Sequence of chain 1.I:
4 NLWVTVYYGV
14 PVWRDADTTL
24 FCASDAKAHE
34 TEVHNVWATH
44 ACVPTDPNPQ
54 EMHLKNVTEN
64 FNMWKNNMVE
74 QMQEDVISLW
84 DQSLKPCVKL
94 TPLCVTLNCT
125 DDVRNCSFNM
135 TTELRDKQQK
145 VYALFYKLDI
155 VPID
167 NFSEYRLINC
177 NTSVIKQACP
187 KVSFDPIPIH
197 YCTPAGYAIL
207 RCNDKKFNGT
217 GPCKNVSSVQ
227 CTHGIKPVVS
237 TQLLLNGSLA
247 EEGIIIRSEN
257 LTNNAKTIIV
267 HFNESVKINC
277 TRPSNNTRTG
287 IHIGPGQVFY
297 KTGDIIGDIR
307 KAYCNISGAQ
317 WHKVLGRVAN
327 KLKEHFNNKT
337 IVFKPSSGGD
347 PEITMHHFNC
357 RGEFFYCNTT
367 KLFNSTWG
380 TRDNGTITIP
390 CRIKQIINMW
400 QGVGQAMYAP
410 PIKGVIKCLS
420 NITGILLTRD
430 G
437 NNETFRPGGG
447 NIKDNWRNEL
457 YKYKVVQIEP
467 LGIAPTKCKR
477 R

Binding-site contacts:
Ligand atom C3 contacts residue CYS417 of chain 1.I at 4.3 Å (hydrophobic).
Ligand atom C2 contacts residue SER419 of chain 1.I at 4.0 Å.
Ligand atom C4 contacts residue LEU418 of chain 1.I at 3.8 Å (hydrophobic).
Ligand atom C6 contacts residue LEU418 of chain 1.I at 4.1 Å (hydrophobic).
Ligand atom O6 contacts residue ASP191 of chain 1.I at 3.4 Å (salt-bridge).
Ligand atom O3 contacts residue CYS417 of chain 1.I at 3.6 Å.
Ligand atom O5 contacts residue LEU418 of chain 1.I at 4.0 Å.
Ligand atom C5 contacts residue ASP191 of chain 1.I at 4.2 Å.
Ligand atom C7 contacts residue ASN242 of chain 1.I at 3.6 Å.
Ligand atom C4 contacts residue ASN242 of chain 1.I at 4.2 Å.
Ligand atom C1 contacts residue LEU418 of chain 1.I at 3.9 Å (hydrophobic).
Ligand atom N2 contacts residue SER419 of chain 1.I at 3.5 Å.
Ligand atom C5 contacts residue LEU418 of chain 1.I at 3.2 Å (hydrophobic).
Ligand atom O4 contacts residue ARG357 of chain 1.I at 3.7 Å.
Ligand atom C3 contacts residue LEU418 of chain 1.I at 3.8 Å (hydrophobic).
Ligand atom C7 contacts residue LEU418 of chain 1.I at 4.1 Å (hydrophobic).
Ligand atom O7 contacts residue LEU418 of chain 1.I at 3.1 Å (h-bond).
Ligand atom O7 contacts residue CYS417 of chain 1.I at 3.9 Å.
Ligand atom O7 contacts residue ASN355 of chain 1.I at 3.8 Å.
Ligand atom N2 contacts residue ASN242 of chain 1.I at 2.9 Å (h-bond).
Ligand atom C8 contacts residue LEU241 of chain 1.I at 3.9 Å (hydrophobic).
Ligand atom O7 contacts residue ASN242 of chain 1.I at 4.0 Å.
Ligand atom C8 contacts residue LEU418 of chain 1.I at 4.0 Å (hydrophobic).
Ligand atom O4 contacts residue LEU418 of chain 1.I at 3.8 Å.
Ligand atom O5 contacts residue ASN242 of chain 1.I at 2.3 Å (h-bond).
Ligand atom C5 contacts residue ASN242 of chain 1.I at 3.6 Å.
Ligand atom O6 contacts residue NAG1 of chain 1.TB at 2.9 Å (h-bond).
Ligand atom C5 contacts residue ARG357 of chain 1.I at 3.8 Å.
Ligand atom C7 contacts residue ASN355 of chain 1.I at 3.9 Å.
Ligand atom O6 contacts residue CYS356 of chain 1.I at 3.5 Å (h-bond).
Ligand atom C2 contacts residue ASN242 of chain 1.I at 2.5 Å.
Ligand atom C8 contacts residue ASN355 of chain 1.I at 3.5 Å.
Ligand atom O3 contacts residue CYS356 of chain 1.I at 3.8 Å.
Ligand atom C6 contacts residue NAG1 of chain 1.TB at 3.6 Å.
Ligand atom C1 contacts residue SER419 of chain 1.I at 3.7 Å.
Ligand atom C8 contacts residue PHE354 of chain 1.I at 4.2 Å (hydrophobic).
Ligand atom O7 contacts residue PRO192 of chain 1.I at 3.7 Å.
Ligand atom C6 contacts residue ASP191 of chain 1.I at 3.7 Å.
Ligand atom C1 contacts residue ASN242 of chain 1.I at 1.4 Å.
Ligand atom C3 contacts residue ASN242 of chain 1.I at 3.8 Å.

The protein below binds the small molecule below.
Small molecule (SMILES): CC(=O)N[C@H]1[C@H](O[C@H]2[C@H](O)[C@@H](NC(C)=O)CO[C@@H]2CO)O[C@H](CO)[C@@H](O[C@@H]2O[C@H](CO)[C@@H](O)[C@H](O)[C@@H]2O)[C@@H]1O